Sequence of chain 22.A:
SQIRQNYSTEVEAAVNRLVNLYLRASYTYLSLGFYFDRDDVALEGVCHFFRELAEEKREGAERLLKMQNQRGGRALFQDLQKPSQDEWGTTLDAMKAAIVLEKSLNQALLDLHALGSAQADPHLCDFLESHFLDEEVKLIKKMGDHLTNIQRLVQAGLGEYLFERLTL

Binding-site contacts:
Ligand atom F3 contacts residue LEU24 of chain 4.A at 4.1 Å.
Ligand atom BR contacts residue LEU24 of chain 22.A at 3.1 Å.
Ligand atom CL contacts residue TYR28 of chain 22.A at 3.3 Å.
Ligand atom F1 contacts residue HLT1 of chain 4.H at 1.2 Å.
Ligand atom F1 contacts residue LEU24 of chain 4.A at 3.3 Å.
Ligand atom C2 contacts residue HLT1 of chain 4.H at 1.3 Å.
Ligand atom BR contacts residue SER27 of chain 22.A at 3.8 Å.
Ligand atom BR contacts residue HLT1 of chain 4.H at 1.2 Å.
Ligand atom C1 contacts residue HLT1 of chain 4.H at 0.8 Å.
Ligand atom CL contacts residue LEU24 of chain 4.A at 4.0 Å.
Ligand atom BR contacts residue TYR28 of chain 22.A at 4.0 Å.
Ligand atom F1 contacts residue SER27 of chain 4.A at 4.0 Å.
Ligand atom F3 contacts residue LEU81 of chain 22.A at 3.9 Å.
Ligand atom F1 contacts residue ARG59 of chain 4.A at 4.5 Å.
Ligand atom BR contacts residue LEU81 of chain 22.A at 4.2 Å.
Ligand atom C1 contacts residue LEU24 of chain 4.A at 4.5 Å (hydrophobic).
Ligand atom CL contacts residue LEU81 of chain 4.A at 3.6 Å.
Ligand atom F3 contacts residue HLT1 of chain 4.H at 1.5 Å.
Ligand atom C2 contacts residue LEU81 of chain 4.A at 4.4 Å (hydrophobic).
Ligand atom F3 contacts residue LEU81 of chain 4.A at 3.4 Å.
Ligand atom F2 contacts residue HLT1 of chain 4.H at 0.8 Å.
Ligand atom C2 contacts residue LEU24 of chain 4.A at 4.3 Å (hydrophobic).
Ligand atom F2 contacts residue SER27 of chain 4.A at 4.4 Å.
Ligand atom CL contacts residue HLT1 of chain 4.H at 2.2 Å.

The small molecule below binds the protein below.
Small molecule (SMILES): FC(F)(F)[C@H](Cl)Br

Sequence of chain 4.A:
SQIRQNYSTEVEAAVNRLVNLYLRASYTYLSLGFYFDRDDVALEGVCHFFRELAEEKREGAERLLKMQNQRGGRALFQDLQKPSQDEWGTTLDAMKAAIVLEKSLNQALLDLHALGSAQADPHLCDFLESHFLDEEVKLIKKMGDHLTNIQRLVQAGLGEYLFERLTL